Sequence of chain 1.A:
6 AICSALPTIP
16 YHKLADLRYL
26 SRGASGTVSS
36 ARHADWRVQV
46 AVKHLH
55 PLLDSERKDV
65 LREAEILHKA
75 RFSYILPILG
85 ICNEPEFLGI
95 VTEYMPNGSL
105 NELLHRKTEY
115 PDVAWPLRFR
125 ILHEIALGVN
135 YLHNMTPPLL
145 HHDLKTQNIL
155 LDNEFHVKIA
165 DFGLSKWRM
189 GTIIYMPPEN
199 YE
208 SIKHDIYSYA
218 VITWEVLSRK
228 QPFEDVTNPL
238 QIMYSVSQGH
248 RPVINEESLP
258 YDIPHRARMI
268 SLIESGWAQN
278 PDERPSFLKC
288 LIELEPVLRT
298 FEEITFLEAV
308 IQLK

A small-molecule ligand and the protein it binds are described below.
Small molecule (SMILES): CC(C)(C)S(=O)(=O)c1cc2c(Nc3ccc4scnc4c3)ncnc2cc1OCCOP(=O)(O)O

Binding-site contacts:
Ligand atom N33 contacts residue ASP165 of chain 1.A at 3.1 Å (salt-bridge).
Ligand atom S30 contacts residue LEU71 of chain 1.A at 3.5 Å.
Ligand atom C27 contacts residue LYS48 of chain 1.A at 3.5 Å.
Ligand atom C46 contacts residue MET99 of chain 1.A at 3.4 Å (hydrophobic).
Ligand atom C46 contacts residue GLY102 of chain 1.A at 3.8 Å.
Ligand atom C25 contacts residue THR96 of chain 1.A at 3.5 Å.
Ligand atom C31 contacts residue LEU71 of chain 1.A at 3.7 Å (hydrophobic).
Ligand atom O15 contacts residue LEU25 of chain 1.A at 3.7 Å.
Ligand atom C35 contacts residue LEU80 of chain 1.A at 3.7 Å (hydrophobic).
Ligand atom C27 contacts residue LEU80 of chain 1.A at 3.8 Å (hydrophobic).
Ligand atom O56 contacts residue TYR98 of chain 1.A at 3.7 Å.
Ligand atom N37 contacts residue THR96 of chain 1.A at 3.8 Å.
Ligand atom C27 contacts residue THR96 of chain 1.A at 3.4 Å.
Ligand atom N40 contacts residue TYR98 of chain 1.A at 3.8 Å.
Ligand atom C35 contacts residue ASP165 of chain 1.A at 3.8 Å.
Ligand atom O16 contacts residue SER26 of chain 1.A at 2.7 Å (h-bond).
Ligand atom C06 contacts residue GLU106 of chain 1.A at 3.2 Å.
Ligand atom C29 contacts residue LYS48 of chain 1.A at 3.6 Å.
Ligand atom N40 contacts residue MET99 of chain 1.A at 2.9 Å (h-bond).
Ligand atom C42 contacts residue MET99 of chain 1.A at 3.3 Å (hydrophobic).
Ligand atom C18 contacts residue VAL33 of chain 1.A at 3.7 Å (hydrophobic).
Ligand atom N37 contacts residue LEU154 of chain 1.A at 3.5 Å.
Ligand atom N33 contacts residue ALA164 of chain 1.A at 3.7 Å.
Ligand atom N33 contacts residue GLU67 of chain 1.A at 3.7 Å.
Ligand atom N37 contacts residue ALA46 of chain 1.A at 3.4 Å.
Ligand atom C31 contacts residue ASP165 of chain 1.A at 3.6 Å.
Ligand atom C38 contacts residue MET99 of chain 1.A at 3.5 Å (hydrophobic).
Ligand atom C31 contacts residue GLU67 of chain 1.A at 2.9 Å.
Ligand atom N22 contacts residue LEU154 of chain 1.A at 3.8 Å.
Ligand atom N22 contacts residue VAL33 of chain 1.A at 3.7 Å.
Ligand atom C29 contacts residue LEU80 of chain 1.A at 3.6 Å (hydrophobic).
Ligand atom C10 contacts residue GLU106 of chain 1.A at 3.5 Å.
Ligand atom N40 contacts residue ALA46 of chain 1.A at 3.7 Å.
Ligand atom C49 contacts residue TYR98 of chain 1.A at 3.1 Å (hydrophobic).
Ligand atom C38 contacts residue GLU97 of chain 1.A at 3.2 Å.
Ligand atom C38 contacts residue ALA46 of chain 1.A at 3.3 Å (hydrophobic).
Ligand atom C44 contacts residue LEU25 of chain 1.A at 3.8 Å (hydrophobic).
Ligand atom C06 contacts residue GLY102 of chain 1.A at 3.7 Å.
Ligand atom C21 contacts residue LEU154 of chain 1.A at 3.4 Å (hydrophobic).
Ligand atom C34 contacts residue LEU80 of chain 1.A at 3.5 Å (hydrophobic).